Sequence of chain 1.A:
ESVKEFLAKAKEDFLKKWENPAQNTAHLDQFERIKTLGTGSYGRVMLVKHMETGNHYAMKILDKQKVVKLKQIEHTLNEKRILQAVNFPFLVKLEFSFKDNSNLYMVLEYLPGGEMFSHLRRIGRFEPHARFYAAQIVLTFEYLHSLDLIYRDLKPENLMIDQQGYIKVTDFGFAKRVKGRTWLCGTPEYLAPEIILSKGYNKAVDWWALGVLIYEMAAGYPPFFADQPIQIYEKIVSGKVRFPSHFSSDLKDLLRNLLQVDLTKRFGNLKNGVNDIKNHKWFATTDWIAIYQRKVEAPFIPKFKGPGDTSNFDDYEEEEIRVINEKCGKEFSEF

This protein binds this small molecule.
Small molecule (SMILES): CCn1c(-c2nonc2N)nc2cnc(Br)cc21

Binding-site contacts:
Ligand atom N1 contacts residue LEU121 of chain 1.A at 3.7 Å.
Ligand atom N1 contacts residue THR184 of chain 1.A at 3.0 Å (h-bond).
Ligand atom N4 contacts residue MET174 of chain 1.A at 4.0 Å.
Ligand atom BR contacts residue LYS73 of chain 1.A at 3.5 Å.
Ligand atom N5 contacts residue VAL105 of chain 1.A at 3.8 Å.
Ligand atom C7 contacts residue LEU50 of chain 1.A at 3.8 Å (hydrophobic).
Ligand atom C5 contacts residue THR184 of chain 1.A at 3.9 Å.
Ligand atom N4 contacts residue GLU122 of chain 1.A at 3.6 Å.
Ligand atom C7 contacts residue VAL58 of chain 1.A at 3.9 Å (hydrophobic).
Ligand atom O contacts residue MET174 of chain 1.A at 3.4 Å.
Ligand atom BR contacts residue TYR55 of chain 1.A at 3.5 Å.
Ligand atom C2 contacts residue THR184 of chain 1.A at 3.8 Å.
Ligand atom N4 contacts residue LEU124 of chain 1.A at 3.1 Å (h-bond).
Ligand atom C2 contacts residue VAL58 of chain 1.A at 3.7 Å (hydrophobic).
Ligand atom N5 contacts residue ALA71 of chain 1.A at 3.7 Å.
Ligand atom N4 contacts residue TYR123 of chain 1.A at 3.6 Å.
Ligand atom N5 contacts residue GLU122 of chain 1.A at 2.9 Å (salt-bridge).
Ligand atom C3 contacts residue THR184 of chain 1.A at 3.1 Å.
Ligand atom BR contacts residue ASP185 of chain 1.A at 3.5 Å.
Ligand atom C4 contacts residue LYS73 of chain 1.A at 3.9 Å.
Ligand atom C1 contacts residue VAL58 of chain 1.A at 3.8 Å (hydrophobic).
Ligand atom N4 contacts residue ALA71 of chain 1.A at 3.5 Å.
Ligand atom C4 contacts residue ASP185 of chain 1.A at 3.6 Å.
Ligand atom C4 contacts residue LEU121 of chain 1.A at 3.7 Å (hydrophobic).
Ligand atom C8 contacts residue MET174 of chain 1.A at 3.9 Å (hydrophobic).
Ligand atom O contacts residue TYR123 of chain 1.A at 3.5 Å.
Ligand atom O contacts residue PHE328 of chain 1.A at 3.4 Å.
Ligand atom C contacts residue ASP185 of chain 1.A at 3.6 Å.
Ligand atom C9 contacts residue ALA71 of chain 1.A at 3.4 Å (hydrophobic).
Ligand atom O contacts residue LEU124 of chain 1.A at 3.8 Å.
Ligand atom N3 contacts residue PHE328 of chain 1.A at 3.6 Å.
Ligand atom N3 contacts residue MET174 of chain 1.A at 3.4 Å.
Ligand atom C contacts residue LYS73 of chain 1.A at 3.7 Å.
Ligand atom C6 contacts residue GLU128 of chain 1.A at 3.7 Å.
Ligand atom N contacts residue LYS73 of chain 1.A at 2.9 Å (salt-bridge).
Ligand atom N5 contacts residue LEU124 of chain 1.A at 3.8 Å.
Ligand atom N contacts residue ASP185 of chain 1.A at 3.4 Å.
Ligand atom C4 contacts residue THR184 of chain 1.A at 3.1 Å.
Ligand atom C9 contacts residue GLU122 of chain 1.A at 3.6 Å.
Ligand atom C8 contacts residue ALA71 of chain 1.A at 3.9 Å (hydrophobic).